Sequence of chain 3.A:
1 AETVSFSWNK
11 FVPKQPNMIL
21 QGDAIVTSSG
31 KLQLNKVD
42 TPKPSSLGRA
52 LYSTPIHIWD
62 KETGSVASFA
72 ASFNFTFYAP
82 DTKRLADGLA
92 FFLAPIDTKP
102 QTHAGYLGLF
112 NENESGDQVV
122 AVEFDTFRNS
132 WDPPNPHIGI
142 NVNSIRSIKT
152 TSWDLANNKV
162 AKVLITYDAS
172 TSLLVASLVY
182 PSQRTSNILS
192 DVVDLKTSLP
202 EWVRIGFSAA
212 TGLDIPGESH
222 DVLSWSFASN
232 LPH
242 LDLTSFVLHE

Binding-site contacts:
Ligand atom C6 contacts residue GLY213 of chain 3.A at 4.3 Å.
Ligand atom C3 contacts residue ASN130 of chain 3.A at 3.5 Å.
Ligand atom O3 contacts residue PHE128 of chain 3.A at 3.6 Å.
Ligand atom O5 contacts residue LEU214 of chain 3.A at 3.5 Å.
Ligand atom O6 contacts residue ILE216 of chain 3.A at 3.6 Å.
Ligand atom O3 contacts residue GLY106 of chain 3.A at 3.3 Å (h-bond).
Ligand atom C4 contacts residue ALA87 of chain 3.A at 4.2 Å (hydrophobic).
Ligand atom O3 contacts residue ALA105 of chain 3.A at 4.2 Å.
Ligand atom C4 contacts residue PHE128 of chain 3.A at 3.9 Å (hydrophobic).
Ligand atom C3 contacts residue ASP88 of chain 3.A at 3.6 Å.
Ligand atom O6 contacts residue ASP215 of chain 3.A at 2.6 Å (salt-bridge).
Ligand atom C8 contacts residue ASP215 of chain 3.A at 4.3 Å.
Ligand atom C6 contacts residue LEU214 of chain 3.A at 3.8 Å (hydrophobic).
Ligand atom C5 contacts residue LEU214 of chain 3.A at 4.2 Å (hydrophobic).
Ligand atom O4 contacts residue LEU214 of chain 3.A at 3.3 Å.
Ligand atom C3 contacts residue PHE128 of chain 3.A at 3.4 Å (hydrophobic).
Ligand atom O3 contacts residue ASP88 of chain 3.A at 2.5 Å (salt-bridge).
Ligand atom C4 contacts residue LEU214 of chain 3.A at 4.0 Å (hydrophobic).
Ligand atom O4 contacts residue LEU214 of chain 3.A at 2.8 Å (h-bond).
Ligand atom N2 contacts residue ASP215 of chain 3.A at 4.4 Å.
Ligand atom O5 contacts residue ASP215 of chain 3.A at 3.4 Å (salt-bridge).
Ligand atom C2 contacts residue LEU214 of chain 3.A at 4.0 Å (hydrophobic).
Ligand atom C1 contacts residue LEU214 of chain 3.A at 4.0 Å (hydrophobic).
Ligand atom C6 contacts residue ILE216 of chain 3.A at 3.7 Å (hydrophobic).
Ligand atom C2 contacts residue ASN130 of chain 3.A at 4.1 Å.
Ligand atom O2 contacts residue ASN130 of chain 3.A at 3.4 Å (h-bond).
Ligand atom O3 contacts residue ASN130 of chain 3.A at 2.9 Å (h-bond).
Ligand atom C8 contacts residue LEU214 of chain 3.A at 3.4 Å (hydrophobic).
Ligand atom O4 contacts residue ALA105 of chain 3.A at 4.0 Å.
Ligand atom O4 contacts residue ASP88 of chain 3.A at 2.7 Å (salt-bridge).
Ligand atom C5 contacts residue LEU214 of chain 3.A at 4.4 Å (hydrophobic).
Ligand atom O4 contacts residue GLY213 of chain 3.A at 3.6 Å.
Ligand atom C4 contacts residue ASP88 of chain 3.A at 3.6 Å.
Ligand atom C6 contacts residue ASP215 of chain 3.A at 3.0 Å.
Ligand atom C3 contacts residue ASP215 of chain 3.A at 4.4 Å.
Ligand atom O3 contacts residue ASP215 of chain 3.A at 3.4 Å (salt-bridge).
Ligand atom O4 contacts residue ALA87 of chain 3.A at 4.0 Å.
Ligand atom C5 contacts residue PHE128 of chain 3.A at 3.9 Å (hydrophobic).
Ligand atom C4 contacts residue LEU214 of chain 3.A at 4.3 Å (hydrophobic).
Ligand atom C5 contacts residue ASP215 of chain 3.A at 3.8 Å.

The small molecule below binds the protein below.
Small molecule (SMILES): CC(=O)N[C@H]1[C@H](O[C@@H]2[C@@H](O[C@@H]3O[C@H](CO)[C@@H](O[C@@H]4O[C@H](CO)[C@H](O)[C@H](O)[C@H]4O)[C@H](O)[C@H]3NC(C)=O)[C@@H](O)[C@@H](CO)O[C@H]2O)O[C@H](CO)[C@@H](O[C@@H]2O[C@H](CO)[C@H](O)[C@H](O)[C@H]2O)[C@@H]1O